Binding-site contacts:
Ligand atom O5 contacts residue ASN282 of chain 1.B at 2.3 Å (h-bond).
Ligand atom O7 contacts residue GLU281 of chain 1.B at 3.0 Å (salt-bridge).
Ligand atom C4 contacts residue ASN282 of chain 1.B at 4.2 Å.
Ligand atom C7 contacts residue ASN280 of chain 1.B at 4.3 Å.
Ligand atom C8 contacts residue ASN280 of chain 1.B at 3.4 Å.
Ligand atom O6 contacts residue LYS558 of chain 1.A at 4.0 Å.
Ligand atom C1 contacts residue ASN282 of chain 1.B at 1.4 Å.
Ligand atom C6 contacts residue LYS558 of chain 1.A at 4.1 Å.
Ligand atom C8 contacts residue GLU281 of chain 1.B at 3.5 Å.
Ligand atom C7 contacts residue ASN282 of chain 1.B at 3.6 Å.
Ligand atom C3 contacts residue ASN282 of chain 1.B at 3.8 Å.
Ligand atom C2 contacts residue ASN282 of chain 1.B at 2.4 Å.
Ligand atom N2 contacts residue ASN282 of chain 1.B at 2.9 Å (h-bond).
Ligand atom C7 contacts residue GLU281 of chain 1.B at 3.5 Å.
Ligand atom C5 contacts residue ASN282 of chain 1.B at 3.6 Å.
Ligand atom O7 contacts residue ASN282 of chain 1.B at 4.0 Å.

A small-molecule ligand and the protein it binds are described below.
Small molecule (SMILES): CC(=O)N[C@H]1[C@H](O[C@H]2[C@H](O)[C@@H](NC(C)=O)CO[C@@H]2CO)O[C@H](CO)[C@@H](O)[C@@H]1O

Sequence of chain 1.B:
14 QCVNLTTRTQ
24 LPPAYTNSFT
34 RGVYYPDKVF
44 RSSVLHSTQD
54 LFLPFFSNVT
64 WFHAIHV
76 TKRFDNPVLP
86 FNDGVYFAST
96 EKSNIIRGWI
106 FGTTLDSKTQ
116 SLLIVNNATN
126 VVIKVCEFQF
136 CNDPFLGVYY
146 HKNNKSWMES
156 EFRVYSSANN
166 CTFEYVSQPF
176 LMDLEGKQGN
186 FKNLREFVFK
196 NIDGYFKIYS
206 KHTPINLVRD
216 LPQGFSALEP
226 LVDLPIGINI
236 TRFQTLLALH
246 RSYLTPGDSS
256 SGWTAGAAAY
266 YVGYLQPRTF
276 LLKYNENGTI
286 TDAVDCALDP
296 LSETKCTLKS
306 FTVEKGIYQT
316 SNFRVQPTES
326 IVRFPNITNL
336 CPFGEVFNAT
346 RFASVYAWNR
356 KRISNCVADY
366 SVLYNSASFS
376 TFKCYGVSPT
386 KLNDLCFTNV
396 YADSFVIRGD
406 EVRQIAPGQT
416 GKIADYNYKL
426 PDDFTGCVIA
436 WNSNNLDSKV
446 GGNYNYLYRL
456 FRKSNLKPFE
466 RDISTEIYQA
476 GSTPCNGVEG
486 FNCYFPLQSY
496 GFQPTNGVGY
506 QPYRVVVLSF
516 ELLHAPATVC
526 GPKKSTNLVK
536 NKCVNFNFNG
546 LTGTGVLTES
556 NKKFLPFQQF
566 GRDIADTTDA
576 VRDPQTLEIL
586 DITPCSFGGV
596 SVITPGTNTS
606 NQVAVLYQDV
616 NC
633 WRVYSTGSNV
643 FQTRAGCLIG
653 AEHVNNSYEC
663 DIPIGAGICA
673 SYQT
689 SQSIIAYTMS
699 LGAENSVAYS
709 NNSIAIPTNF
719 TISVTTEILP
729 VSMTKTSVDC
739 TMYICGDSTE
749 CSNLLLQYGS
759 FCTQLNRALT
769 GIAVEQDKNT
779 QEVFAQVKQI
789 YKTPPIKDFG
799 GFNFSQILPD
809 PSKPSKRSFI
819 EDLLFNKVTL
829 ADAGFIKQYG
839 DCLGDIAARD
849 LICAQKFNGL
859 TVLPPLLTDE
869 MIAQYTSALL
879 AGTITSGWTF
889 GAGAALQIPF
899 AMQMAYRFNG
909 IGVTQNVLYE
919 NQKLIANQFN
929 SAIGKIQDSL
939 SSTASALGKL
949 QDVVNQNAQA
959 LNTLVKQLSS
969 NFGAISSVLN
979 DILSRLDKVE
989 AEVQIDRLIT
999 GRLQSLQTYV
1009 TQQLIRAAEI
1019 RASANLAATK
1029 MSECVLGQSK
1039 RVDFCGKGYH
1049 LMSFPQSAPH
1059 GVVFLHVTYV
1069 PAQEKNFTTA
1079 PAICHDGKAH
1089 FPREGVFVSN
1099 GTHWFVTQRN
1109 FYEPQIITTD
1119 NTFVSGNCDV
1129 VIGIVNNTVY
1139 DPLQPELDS

Sequence of chain 1.A:
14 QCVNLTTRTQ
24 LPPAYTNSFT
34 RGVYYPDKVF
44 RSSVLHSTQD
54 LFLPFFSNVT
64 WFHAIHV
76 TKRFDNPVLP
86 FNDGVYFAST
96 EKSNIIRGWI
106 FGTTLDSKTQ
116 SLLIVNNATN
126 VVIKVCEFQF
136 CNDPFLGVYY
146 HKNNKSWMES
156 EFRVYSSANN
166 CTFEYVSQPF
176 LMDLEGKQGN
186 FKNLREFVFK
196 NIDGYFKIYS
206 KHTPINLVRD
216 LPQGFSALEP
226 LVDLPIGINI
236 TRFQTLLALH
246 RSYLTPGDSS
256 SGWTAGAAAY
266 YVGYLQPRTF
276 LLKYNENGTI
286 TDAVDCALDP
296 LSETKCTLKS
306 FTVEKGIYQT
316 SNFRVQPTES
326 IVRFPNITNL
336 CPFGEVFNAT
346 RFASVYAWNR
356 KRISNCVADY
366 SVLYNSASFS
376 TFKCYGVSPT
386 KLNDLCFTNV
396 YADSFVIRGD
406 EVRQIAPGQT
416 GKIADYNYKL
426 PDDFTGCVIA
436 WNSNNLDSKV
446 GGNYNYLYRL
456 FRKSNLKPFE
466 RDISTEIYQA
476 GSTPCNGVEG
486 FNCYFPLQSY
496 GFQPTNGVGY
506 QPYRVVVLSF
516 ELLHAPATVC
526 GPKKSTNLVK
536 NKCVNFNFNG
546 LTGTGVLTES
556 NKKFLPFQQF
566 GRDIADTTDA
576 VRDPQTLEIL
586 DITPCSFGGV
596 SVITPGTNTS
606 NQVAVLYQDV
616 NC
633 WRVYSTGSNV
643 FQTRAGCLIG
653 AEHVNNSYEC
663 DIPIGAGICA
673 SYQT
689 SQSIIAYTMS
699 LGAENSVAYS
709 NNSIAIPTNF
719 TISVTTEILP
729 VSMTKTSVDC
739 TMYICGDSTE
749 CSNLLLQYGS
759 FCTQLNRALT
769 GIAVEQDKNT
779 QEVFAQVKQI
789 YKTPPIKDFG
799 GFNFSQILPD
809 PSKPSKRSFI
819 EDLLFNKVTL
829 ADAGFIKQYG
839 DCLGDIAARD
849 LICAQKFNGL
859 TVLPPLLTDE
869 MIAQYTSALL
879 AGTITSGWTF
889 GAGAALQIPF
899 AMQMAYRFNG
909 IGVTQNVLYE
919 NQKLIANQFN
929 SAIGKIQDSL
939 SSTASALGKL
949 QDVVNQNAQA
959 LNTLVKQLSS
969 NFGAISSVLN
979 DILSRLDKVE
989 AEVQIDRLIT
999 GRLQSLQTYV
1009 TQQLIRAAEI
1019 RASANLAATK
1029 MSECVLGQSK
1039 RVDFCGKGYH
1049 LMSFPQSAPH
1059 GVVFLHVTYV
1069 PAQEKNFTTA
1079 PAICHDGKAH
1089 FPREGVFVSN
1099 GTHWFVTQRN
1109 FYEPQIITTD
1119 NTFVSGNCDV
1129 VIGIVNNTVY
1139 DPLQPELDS